This small molecule binds to this protein.
Small molecule (SMILES): CN(C)CCCOc1cc(=O)sc2ccccc12

Sequence of chain 1.A:
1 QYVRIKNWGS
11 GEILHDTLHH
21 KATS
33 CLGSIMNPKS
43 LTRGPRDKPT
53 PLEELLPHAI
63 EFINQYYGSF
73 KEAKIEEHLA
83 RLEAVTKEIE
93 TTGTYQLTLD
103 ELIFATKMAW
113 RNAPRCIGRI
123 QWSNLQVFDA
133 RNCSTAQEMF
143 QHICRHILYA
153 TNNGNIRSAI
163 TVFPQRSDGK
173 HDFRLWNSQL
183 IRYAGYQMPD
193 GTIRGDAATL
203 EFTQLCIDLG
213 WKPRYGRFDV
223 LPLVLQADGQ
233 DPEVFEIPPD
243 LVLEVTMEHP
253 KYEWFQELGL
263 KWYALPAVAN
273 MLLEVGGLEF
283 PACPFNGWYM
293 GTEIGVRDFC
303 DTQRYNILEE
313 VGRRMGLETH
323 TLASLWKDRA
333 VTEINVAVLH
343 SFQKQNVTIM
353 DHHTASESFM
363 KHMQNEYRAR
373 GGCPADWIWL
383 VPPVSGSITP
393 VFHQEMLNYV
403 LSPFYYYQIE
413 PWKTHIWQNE

Binding-site contacts:
Ligand atom C8 contacts residue GLY289 of chain 1.A at 3.9 Å.
Ligand atom C18 contacts residue HEM1 of chain 1.C at 3.6 Å.
Ligand atom C17 contacts residue HEM1 of chain 1.C at 3.5 Å.
Ligand atom C2 contacts residue HEM1 of chain 1.C at 4.1 Å.
Ligand atom C11 contacts residue GLN181 of chain 1.A at 4.1 Å.
Ligand atom C5 contacts residue GLU295 of chain 1.A at 4.1 Å.
Ligand atom C12 contacts residue HEM1 of chain 1.C at 3.4 Å.
Ligand atom S7 contacts residue HEM1 of chain 1.C at 3.4 Å.
Ligand atom C5 contacts residue HEM1 of chain 1.C at 4.1 Å.
Ligand atom C2 contacts residue PRO268 of chain 1.A at 4.0 Å (hydrophobic).
Ligand atom C10 contacts residue TYR291 of chain 1.A at 3.6 Å (hydrophobic).
Ligand atom C5 contacts residue TYR291 of chain 1.A at 4.1 Å (hydrophobic).
Ligand atom S7 contacts residue TYR291 of chain 1.A at 3.8 Å.
Ligand atom C12 contacts residue PRO268 of chain 1.A at 4.2 Å (hydrophobic).
Ligand atom C17 contacts residue VAL270 of chain 1.A at 3.8 Å (hydrophobic).
Ligand atom C10 contacts residue MET292 of chain 1.A at 3.9 Å (hydrophobic).
Ligand atom C14 contacts residue GLN181 of chain 1.A at 3.0 Å.
Ligand atom C10 contacts residue HEM1 of chain 1.C at 4.1 Å.
Ligand atom O13 contacts residue TYR291 of chain 1.A at 3.1 Å.
Ligand atom C15 contacts residue HEM1 of chain 1.C at 4.0 Å.
Ligand atom C3 contacts residue PRO268 of chain 1.A at 3.9 Å (hydrophobic).
Ligand atom C15 contacts residue GLN181 of chain 1.A at 3.6 Å.
Ligand atom C12 contacts residue GLY289 of chain 1.A at 3.8 Å.
Ligand atom O13 contacts residue GLU295 of chain 1.A at 3.8 Å.
Ligand atom O13 contacts residue HEM1 of chain 1.C at 4.1 Å.
Ligand atom O13 contacts residue MET292 of chain 1.A at 3.0 Å (h-bond).
Ligand atom C1 contacts residue PRO268 of chain 1.A at 3.8 Å (hydrophobic).
Ligand atom C9 contacts residue HEM1 of chain 1.C at 4.0 Å.
Ligand atom C9 contacts residue VAL270 of chain 1.A at 3.5 Å (hydrophobic).
Ligand atom S7 contacts residue PRO268 of chain 1.A at 3.9 Å.
Ligand atom C5 contacts residue PRO268 of chain 1.A at 4.2 Å (hydrophobic).
Ligand atom C1 contacts residue HEM1 of chain 1.C at 4.1 Å.
Ligand atom N16 contacts residue HEM1 of chain 1.C at 2.9 Å (h-bond).
Ligand atom C11 contacts residue GLU295 of chain 1.A at 4.2 Å.
Ligand atom C8 contacts residue HEM1 of chain 1.C at 3.2 Å.
Ligand atom C3 contacts residue HEM1 of chain 1.C at 3.7 Å.
Ligand atom O6 contacts residue HEM1 of chain 1.C at 3.5 Å (h-bond).
Ligand atom S7 contacts residue TRP290 of chain 1.A at 3.1 Å (h-bond).
Ligand atom C4 contacts residue VAL270 of chain 1.A at 3.9 Å (hydrophobic).
Ligand atom C11 contacts residue HEM1 of chain 1.C at 3.5 Å.